Binding-site contacts:
Ligand atom O contacts residue ASP84 of chain 1.A at 3.2 Å.
Ligand atom CG contacts residue PHE100 of chain 1.A at 3.5 Å (hydrophobic).
Ligand atom O contacts residue LYS134 of chain 1.A at 2.6 Å (salt-bridge).
Ligand atom O contacts residue LYS104 of chain 1.A at 2.9 Å (salt-bridge).
Ligand atom N contacts residue ARG220 of chain 1.A at 3.2 Å (salt-bridge).
Ligand atom CA contacts residue TYR158 of chain 1.A at 3.5 Å (hydrophobic).
Ligand atom O contacts residue PHE86 of chain 1.A at 3.4 Å.
Ligand atom O contacts residue TYR158 of chain 1.A at 2.7 Å (h-bond).
Ligand atom OG1 contacts residue HIS106 of chain 1.A at 3.2 Å (h-bond).
Ligand atom CZ contacts residue LYS134 of chain 1.A at 3.5 Å.
Ligand atom O1P contacts residue LYS160 of chain 1.A at 2.6 Å (salt-bridge).
Ligand atom O3P contacts residue ARG220 of chain 1.A at 2.6 Å (salt-bridge).
Ligand atom N contacts residue ARG220 of chain 1.A at 3.2 Å (salt-bridge).
Ligand atom C contacts residue TYR158 of chain 1.A at 3.5 Å (hydrophobic).
Ligand atom CA contacts residue ARG220 of chain 1.A at 3.5 Å.
Ligand atom OG1 contacts residue LYS104 of chain 1.A at 3.2 Å (salt-bridge).
Ligand atom OE1 contacts residue ALA147 of chain 1.A at 3.5 Å.
Ligand atom O2P contacts residue ARG213 of chain 1.A at 2.6 Å (salt-bridge).
Ligand atom O2P contacts residue ARG148 of chain 1.A at 3.0 Å (salt-bridge).
Ligand atom C contacts residue ARG220 of chain 1.A at 3.5 Å.
Ligand atom O3P contacts residue ARG90 of chain 1.A at 3.5 Å (salt-bridge).
Ligand atom O contacts residue TYR158 of chain 1.A at 3.5 Å (h-bond).
Ligand atom CB contacts residue PHE100 of chain 1.A at 3.5 Å (hydrophobic).
Ligand atom CB contacts residue THR156 of chain 1.A at 3.5 Å.
Ligand atom CG1 contacts residue ARG220 of chain 1.A at 2.6 Å.
Ligand atom N contacts residue GLU215 of chain 1.A at 3.1 Å (salt-bridge).
Ligand atom O2P contacts residue HIS106 of chain 1.A at 3.2 Å.
Ligand atom O1P contacts residue ARG90 of chain 1.A at 3.0 Å (salt-bridge).
Ligand atom O1P contacts residue ARG220 of chain 1.A at 2.8 Å (salt-bridge).
Ligand atom O contacts residue VAL85 of chain 1.A at 3.1 Å (h-bond).
Ligand atom C contacts residue LYS104 of chain 1.A at 3.5 Å.
Ligand atom CB contacts residue ARG220 of chain 1.A at 3.3 Å.
Ligand atom O1P contacts residue SER93 of chain 1.A at 3.5 Å (h-bond).
Ligand atom P contacts residue LYS104 of chain 1.A at 3.5 Å.
Ligand atom O1P contacts residue LYS104 of chain 1.A at 2.6 Å (salt-bridge).
Ligand atom CD1 contacts residue TYR158 of chain 1.A at 3.6 Å (hydrophobic).
Ligand atom O3P contacts residue LYS134 of chain 1.A at 2.7 Å (salt-bridge).
Ligand atom O1P contacts residue ARG213 of chain 1.A at 2.9 Å (salt-bridge).
Ligand atom O3P contacts residue ARG148 of chain 1.A at 2.9 Å (salt-bridge).
Ligand atom CA contacts residue GLU215 of chain 1.A at 3.5 Å.

Sequence of chain 1.A:
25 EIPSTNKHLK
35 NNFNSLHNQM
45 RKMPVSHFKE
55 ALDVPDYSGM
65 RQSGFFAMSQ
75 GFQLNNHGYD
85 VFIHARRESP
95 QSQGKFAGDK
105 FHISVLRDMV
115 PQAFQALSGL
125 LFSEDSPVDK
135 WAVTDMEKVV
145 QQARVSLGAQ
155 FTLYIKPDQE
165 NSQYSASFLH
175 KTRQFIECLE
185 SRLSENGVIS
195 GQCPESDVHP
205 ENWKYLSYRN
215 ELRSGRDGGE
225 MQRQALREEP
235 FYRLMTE

This protein binds this small molecule.
Small molecule (SMILES): CC(C)[C@H](NC(=O)[C@@H](NC(=O)[C@H](C)NC(=O)[C@H](CCC(=O)O)NC(=O)CN)[C@@H](C)OP(=O)(O)O)C(=O)N[C@@H](Cc1ccc(OP(=O)(O)O)cc1)C(=O)N[C@@H](C)C(=O)O